The protein below binds the small molecule below.
Small molecule (SMILES): CNc1nc(C)c(-c2nc(Nc3cccc(S(N)(=O)=O)c3)ncc2C#N)s1

Binding-site contacts:
Ligand atom N6A contacts residue VAL20 of chain 1.C at 4.0 Å.
Ligand atom N2A contacts residue VAL20 of chain 1.C at 3.5 Å.
Ligand atom C6 contacts residue GLU83 of chain 1.C at 3.6 Å.
Ligand atom C1A contacts residue VAL20 of chain 1.C at 3.8 Å (hydrophobic).
Ligand atom C2 contacts residue PHE84 of chain 1.C at 4.2 Å (hydrophobic).
Ligand atom O8B contacts residue ILE12 of chain 1.C at 2.8 Å.
Ligand atom N9 contacts residue PHE82 of chain 1.C at 3.8 Å.
Ligand atom O1B contacts residue LYS91 of chain 1.C at 2.8 Å.
Ligand atom N7 contacts residue ILE12 of chain 1.C at 3.9 Å.
Ligand atom N9B contacts residue ASP88 of chain 1.C at 3.1 Å (salt-bridge).
Ligand atom C3B contacts residue ILE12 of chain 1.C at 4.0 Å (hydrophobic).
Ligand atom C4B contacts residue GLN87 of chain 1.C at 4.1 Å.
Ligand atom C1B contacts residue LEU85 of chain 1.C at 3.5 Å (hydrophobic).
Ligand atom N9 contacts residue VAL66 of chain 1.C at 3.8 Å.
Ligand atom N1 contacts residue PHE84 of chain 1.C at 4.1 Å.
Ligand atom C4 contacts residue ALA33 of chain 1.C at 4.1 Å (hydrophobic).
Ligand atom C2 contacts residue LEU85 of chain 1.C at 3.7 Å (hydrophobic).
Ligand atom C1B contacts residue PHE84 of chain 1.C at 4.1 Å (hydrophobic).
Ligand atom N7 contacts residue LEU85 of chain 1.C at 3.0 Å (h-bond).
Ligand atom N9 contacts residue LEU136 of chain 1.C at 4.1 Å.
Ligand atom C3A contacts residue VAL20 of chain 1.C at 3.9 Å (hydrophobic).
Ligand atom C6B contacts residue GLN87 of chain 1.C at 3.7 Å.
Ligand atom C2B contacts residue ILE12 of chain 1.C at 3.6 Å (hydrophobic).
Ligand atom S7B contacts residue ILE12 of chain 1.C at 4.0 Å.
Ligand atom C6 contacts residue LEU85 of chain 1.C at 3.9 Å (hydrophobic).
Ligand atom C5 contacts residue ALA33 of chain 1.C at 4.1 Å (hydrophobic).
Ligand atom C8A contacts residue ALA33 of chain 1.C at 4.0 Å (hydrophobic).
Ligand atom C8A contacts residue VAL20 of chain 1.C at 4.1 Å (hydrophobic).
Ligand atom O1B contacts residue ASP88 of chain 1.C at 3.2 Å (salt-bridge).
Ligand atom C5B contacts residue GLN87 of chain 1.C at 3.3 Å.
Ligand atom C5 contacts residue LEU136 of chain 1.C at 3.6 Å (hydrophobic).
Ligand atom C5B contacts residue HIS86 of chain 1.C at 3.2 Å.
Ligand atom C6B contacts residue LEU85 of chain 1.C at 3.1 Å (hydrophobic).
Ligand atom N1 contacts residue LEU85 of chain 1.C at 3.2 Å (h-bond).
Ligand atom C6B contacts residue HIS86 of chain 1.C at 3.3 Å.
Ligand atom C8 contacts residue LEU136 of chain 1.C at 3.6 Å (hydrophobic).
Ligand atom C8A contacts residue PHE82 of chain 1.C at 3.6 Å (hydrophobic).
Ligand atom C6 contacts residue LEU136 of chain 1.C at 3.5 Å (hydrophobic).
Ligand atom S7B contacts residue ASP88 of chain 1.C at 3.6 Å.
Ligand atom N7 contacts residue PHE84 of chain 1.C at 3.2 Å.

Sequence of chain 1.C:
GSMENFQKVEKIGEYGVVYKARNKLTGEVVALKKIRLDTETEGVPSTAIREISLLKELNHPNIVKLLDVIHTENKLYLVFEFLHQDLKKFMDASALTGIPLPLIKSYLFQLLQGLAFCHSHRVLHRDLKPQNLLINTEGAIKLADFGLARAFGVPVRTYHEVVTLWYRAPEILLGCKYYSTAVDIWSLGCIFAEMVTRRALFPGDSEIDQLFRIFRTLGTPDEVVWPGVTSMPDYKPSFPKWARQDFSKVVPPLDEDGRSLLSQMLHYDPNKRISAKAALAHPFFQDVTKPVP